The protein below binds the small molecule below.
Small molecule (SMILES): COc1cc(-c2cc(C)c(=O)n(C)c2)cc(OC)c1CN1CC(O)C1

Binding-site contacts:
Ligand atom O21 contacts residue GLY32 of chain 1.A at 3.9 Å.
Ligand atom C9 contacts residue ASN89 of chain 1.A at 3.2 Å.
Ligand atom N12 contacts residue PHE36 of chain 1.A at 4.0 Å.
Ligand atom C22 contacts residue PRO37 of chain 1.A at 3.9 Å (hydrophobic).
Ligand atom C22 contacts residue PHE33 of chain 1.A at 3.9 Å (hydrophobic).
Ligand atom C4 contacts residue TYR95 of chain 1.A at 3.8 Å (hydrophobic).
Ligand atom C15 contacts residue PHE33 of chain 1.A at 4.0 Å (hydrophobic).
Ligand atom O7 contacts residue ASN89 of chain 1.A at 2.9 Å (h-bond).
Ligand atom C9 contacts residue TYR88 of chain 1.A at 3.5 Å (hydrophobic).
Ligand atom N5 contacts residue TYR95 of chain 1.A at 4.0 Å.
Ligand atom C9 contacts residue ALA43 of chain 1.A at 3.8 Å (hydrophobic).
Ligand atom C4 contacts residue PHE33 of chain 1.A at 3.2 Å (hydrophobic).
Ligand atom C14 contacts residue ILE42 of chain 1.A at 3.6 Å (hydrophobic).
Ligand atom C24 contacts residue HIS31 of chain 1.A at 3.5 Å.
Ligand atom O25 contacts residue HIS31 of chain 1.A at 2.8 Å (h-bond).
Ligand atom C3 contacts residue TYR95 of chain 1.A at 3.5 Å (hydrophobic).
Ligand atom N5 contacts residue VAL38 of chain 1.A at 3.6 Å.
Ligand atom C6 contacts residue VAL38 of chain 1.A at 3.9 Å (hydrophobic).
Ligand atom C14 contacts residue PHE33 of chain 1.A at 3.8 Å (hydrophobic).
Ligand atom C24 contacts residue PHE33 of chain 1.A at 3.5 Å (hydrophobic).
Ligand atom C16 contacts residue PHE33 of chain 1.A at 3.4 Å (hydrophobic).
Ligand atom C10 contacts residue PHE33 of chain 1.A at 3.9 Å (hydrophobic).
Ligand atom C6 contacts residue ASN89 of chain 1.A at 3.7 Å.
Ligand atom C18 contacts residue ILE42 of chain 1.A at 3.9 Å (hydrophobic).
Ligand atom O21 contacts residue PHE36 of chain 1.A at 3.4 Å.
Ligand atom C15 contacts residue ILE42 of chain 1.A at 3.9 Å (hydrophobic).
Ligand atom C10 contacts residue TYR95 of chain 1.A at 4.0 Å (hydrophobic).
Ligand atom C20 contacts residue TYR95 of chain 1.A at 3.2 Å (hydrophobic).
Ligand atom C13 contacts residue HIS31 of chain 1.A at 3.0 Å.
Ligand atom C8 contacts residue VAL38 of chain 1.A at 3.8 Å (hydrophobic).
Ligand atom C22 contacts residue PHE36 of chain 1.A at 3.4 Å (hydrophobic).
Ligand atom O19 contacts residue TYR95 of chain 1.A at 3.9 Å.
Ligand atom C2 contacts residue TYR95 of chain 1.A at 3.6 Å (hydrophobic).
Ligand atom C14 contacts residue TYR95 of chain 1.A at 3.3 Å (hydrophobic).
Ligand atom C20 contacts residue PHE33 of chain 1.A at 3.5 Å (hydrophobic).
Ligand atom C15 contacts residue TYR95 of chain 1.A at 3.8 Å (hydrophobic).
Ligand atom C8 contacts residue PHE33 of chain 1.A at 4.0 Å (hydrophobic).
Ligand atom C8 contacts residue PHE34 of chain 1.A at 3.5 Å (hydrophobic).
Ligand atom C10 contacts residue ILE42 of chain 1.A at 3.6 Å (hydrophobic).
Ligand atom C4 contacts residue VAL38 of chain 1.A at 3.7 Å (hydrophobic).

Sequence of chain 1.A:
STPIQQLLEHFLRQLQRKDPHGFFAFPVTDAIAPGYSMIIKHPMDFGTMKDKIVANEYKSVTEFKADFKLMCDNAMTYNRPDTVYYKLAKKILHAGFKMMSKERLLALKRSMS